The small molecule below binds the protein below.
Small molecule (SMILES): Nc1ncnc2c1ncn2[C@@H]1O[C@H](CO[P](=O)(O)OS(=O)(=O)O)[C@@H](OP(=O)(O)O)[C@H]1O

Sequence of chain 2.B:
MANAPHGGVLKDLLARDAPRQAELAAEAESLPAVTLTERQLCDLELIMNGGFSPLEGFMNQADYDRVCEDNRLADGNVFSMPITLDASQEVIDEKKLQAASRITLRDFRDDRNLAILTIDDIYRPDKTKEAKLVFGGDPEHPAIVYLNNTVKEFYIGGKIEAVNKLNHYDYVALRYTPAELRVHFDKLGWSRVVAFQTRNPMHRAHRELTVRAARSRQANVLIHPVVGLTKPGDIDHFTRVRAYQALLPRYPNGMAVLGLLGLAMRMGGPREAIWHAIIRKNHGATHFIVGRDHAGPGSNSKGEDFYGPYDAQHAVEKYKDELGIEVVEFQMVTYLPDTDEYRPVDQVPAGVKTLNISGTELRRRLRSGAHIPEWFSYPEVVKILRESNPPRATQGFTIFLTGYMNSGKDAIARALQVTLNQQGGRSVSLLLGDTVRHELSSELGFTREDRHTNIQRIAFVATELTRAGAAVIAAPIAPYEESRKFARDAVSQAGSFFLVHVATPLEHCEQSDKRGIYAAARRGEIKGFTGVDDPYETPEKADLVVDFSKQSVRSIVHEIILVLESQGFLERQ

Binding-site contacts:
Ligand atom N9 contacts residue PHE446 of chain 2.B at 3.6 Å.
Ligand atom OS1 contacts residue ILE477 of chain 2.B at 3.1 Å (h-bond).
Ligand atom O4P contacts residue PRO476 of chain 2.B at 3.6 Å.
Ligand atom N1 contacts residue PHE446 of chain 2.B at 3.7 Å.
Ligand atom C5' contacts residue ILE477 of chain 2.B at 3.6 Å (hydrophobic).
Ligand atom O5P contacts residue ARG437 of chain 2.B at 3.0 Å (salt-bridge).
Ligand atom OS2 contacts residue ASN454 of chain 2.B at 3.1 Å (h-bond).
Ligand atom O4P contacts residue ILE477 of chain 2.B at 2.6 Å (h-bond).
Ligand atom O4' contacts residue PHE446 of chain 2.B at 3.7 Å.
Ligand atom OS3 contacts residue PRO479 of chain 2.B at 3.1 Å.
Ligand atom C6 contacts residue PHE446 of chain 2.B at 3.5 Å (hydrophobic).
Ligand atom C4 contacts residue PHE529 of chain 2.B at 3.4 Å (hydrophobic).
Ligand atom N6 contacts residue GLY528 of chain 2.B at 3.0 Å (h-bond).
Ligand atom N7 contacts residue PHE446 of chain 2.B at 3.7 Å.
Ligand atom OS1 contacts residue ALA478 of chain 2.B at 2.8 Å (h-bond).
Ligand atom O5P contacts residue ASN454 of chain 2.B at 3.1 Å (h-bond).
Ligand atom C5 contacts residue PHE529 of chain 2.B at 3.4 Å (hydrophobic).
Ligand atom C5 contacts residue PHE446 of chain 2.B at 3.5 Å (hydrophobic).
Ligand atom N6 contacts residue PHE446 of chain 2.B at 3.5 Å.
Ligand atom OS3 contacts residue ARG451 of chain 2.B at 2.9 Å (salt-bridge).
Ligand atom OS2 contacts residue ARG451 of chain 2.B at 3.6 Å.
Ligand atom N6 contacts residue PHE529 of chain 2.B at 3.5 Å.
Ligand atom C2 contacts residue THR530 of chain 2.B at 3.4 Å.
Ligand atom C2 contacts residue ARG451 of chain 2.B at 3.1 Å.
Ligand atom O2P contacts residue ARG515 of chain 2.B at 2.6 Å (salt-bridge).
Ligand atom C6 contacts residue PHE529 of chain 2.B at 3.6 Å (hydrophobic).
Ligand atom N1 contacts residue ARG451 of chain 2.B at 2.5 Å (salt-bridge).
Ligand atom C6 contacts residue ARG451 of chain 2.B at 3.2 Å.
Ligand atom N9 contacts residue PHE529 of chain 2.B at 3.6 Å.
Ligand atom O2' contacts residue MET405 of chain 2.B at 3.2 Å.
Ligand atom C8 contacts residue PHE446 of chain 2.B at 3.6 Å (hydrophobic).
Ligand atom N1 contacts residue THR530 of chain 2.B at 3.5 Å (h-bond).
Ligand atom O2' contacts residue PHE529 of chain 2.B at 3.2 Å.
Ligand atom N3 contacts residue ILE477 of chain 2.B at 3.5 Å.
Ligand atom N6 contacts residue LYS527 of chain 2.B at 3.2 Å (salt-bridge).
Ligand atom N3 contacts residue PHE529 of chain 2.B at 3.6 Å.
Ligand atom O3P contacts residue ASP434 of chain 2.B at 3.7 Å.
Ligand atom N6 contacts residue ARG451 of chain 2.B at 3.2 Å (salt-bridge).
Ligand atom OS2 contacts residue ARG437 of chain 2.B at 3.7 Å.
Ligand atom C4 contacts residue PHE446 of chain 2.B at 3.4 Å (hydrophobic).